Binding-site contacts:
Ligand atom C16 contacts residue LYS33 of chain 1.K at 3.8 Å.
Ligand atom C43 contacts residue ALA27 of chain 1.K at 3.5 Å (hydrophobic).
Ligand atom O30 contacts residue THR1 of chain 1.K at 3.0 Å.
Ligand atom C16 contacts residue GLY47 of chain 1.K at 3.7 Å.
Ligand atom C20 contacts residue ALA49 of chain 1.K at 3.6 Å (hydrophobic).
Ligand atom C28 contacts residue SER131 of chain 1.K at 3.7 Å.
Ligand atom N22 contacts residue GLU132 of chain 1.L at 3.3 Å (salt-bridge).
Ligand atom C12 contacts residue GLY47 of chain 1.K at 3.6 Å.
Ligand atom C42 contacts residue SER130 of chain 1.L at 3.8 Å.
Ligand atom C15 contacts residue GLY47 of chain 1.K at 3.8 Å.
Ligand atom C26 contacts residue GLY47 of chain 1.K at 3.5 Å.
Ligand atom S27 contacts residue THR1 of chain 1.K at 3.5 Å.
Ligand atom C25 contacts residue THR1 of chain 1.K at 1.4 Å.
Ligand atom C17 contacts residue LYS33 of chain 1.K at 3.8 Å.
Ligand atom C21 contacts residue LYS32 of chain 1.K at 3.8 Å.
Ligand atom C16 contacts residue THR1 of chain 1.K at 2.9 Å.
Ligand atom C21 contacts residue VAL31 of chain 1.K at 3.8 Å (hydrophobic).
Ligand atom N8 contacts residue ASP126 of chain 1.L at 3.6 Å.
Ligand atom N14 contacts residue GLY47 of chain 1.K at 2.9 Å (h-bond).
Ligand atom C20 contacts residue VAL31 of chain 1.K at 3.7 Å (hydrophobic).
Ligand atom C26 contacts residue THR1 of chain 1.K at 2.5 Å.
Ligand atom O31 contacts residue THR21 of chain 1.K at 3.0 Å (h-bond).
Ligand atom C23 contacts residue ALA49 of chain 1.K at 3.3 Å (hydrophobic).
Ligand atom C19 contacts residue MET45 of chain 1.K at 3.6 Å (hydrophobic).
Ligand atom C23 contacts residue VAL31 of chain 1.K at 3.4 Å (hydrophobic).
Ligand atom C24 contacts residue ALA49 of chain 1.K at 3.7 Å (hydrophobic).
Ligand atom O30 contacts residue GLY130 of chain 1.K at 3.6 Å.
Ligand atom C18 contacts residue MET45 of chain 1.K at 3.6 Å (hydrophobic).
Ligand atom N22 contacts residue VAL31 of chain 1.K at 3.5 Å.
Ligand atom C4 contacts residue PRO127 of chain 1.L at 3.8 Å (hydrophobic).
Ligand atom N6 contacts residue ASP126 of chain 1.L at 3.5 Å (salt-bridge).
Ligand atom N22 contacts residue GLN53 of chain 1.K at 3.6 Å (h-bond).
Ligand atom N11 contacts residue THR21 of chain 1.K at 3.0 Å (h-bond).
Ligand atom O30 contacts residue SER131 of chain 1.K at 2.8 Å (h-bond).
Ligand atom C15 contacts residue THR1 of chain 1.K at 2.4 Å.
Ligand atom C13 contacts residue GLY47 of chain 1.K at 3.8 Å.
Ligand atom N14 contacts residue THR1 of chain 1.K at 3.6 Å.
Ligand atom C9 contacts residue THR21 of chain 1.K at 3.8 Å.
Ligand atom O31 contacts residue ALA20 of chain 1.K at 3.6 Å.
Ligand atom O39 contacts residue ALA49 of chain 1.K at 3.3 Å (h-bond).

Sequence of chain 1.L:
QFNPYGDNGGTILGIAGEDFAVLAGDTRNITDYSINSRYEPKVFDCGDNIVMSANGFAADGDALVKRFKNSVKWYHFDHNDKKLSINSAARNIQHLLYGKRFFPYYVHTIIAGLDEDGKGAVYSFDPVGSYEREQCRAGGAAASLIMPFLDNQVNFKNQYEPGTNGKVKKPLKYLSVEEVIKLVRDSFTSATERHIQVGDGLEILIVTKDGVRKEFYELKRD

This small molecule binds to this protein.
Small molecule (SMILES): CC(C)C[C@H](NC(=O)c1cnccn1)C(=O)N[C@@H](CC(C)C)C(=O)N[C@H](CCS(C)(=O)=O)Cc1ccc(CN)cc1

Sequence of chain 1.K:
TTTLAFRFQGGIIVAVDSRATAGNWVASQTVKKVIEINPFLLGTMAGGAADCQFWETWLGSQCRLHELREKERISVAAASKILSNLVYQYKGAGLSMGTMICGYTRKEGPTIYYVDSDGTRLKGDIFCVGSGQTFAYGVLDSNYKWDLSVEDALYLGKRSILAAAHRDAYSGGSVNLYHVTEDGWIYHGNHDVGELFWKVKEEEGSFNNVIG